A small-molecule ligand and the protein it binds are described below.
Small molecule (SMILES): CC(=O)N[C@H]1[C@H](O[C@H]2[C@H](O)[C@@H](NC(C)=O)CO[C@@H]2CO[C@@H]2O[C@@H](C)[C@@H](O)[C@@H](O)[C@@H]2O)O[C@H](CO)[C@@H](O)[C@@H]1O

Binding-site contacts:
Ligand atom O5 contacts residue PHE58 of chain 1.A at 3.5 Å.
Ligand atom O4 contacts residue TYR25 of chain 1.A at 4.0 Å.
Ligand atom C5 contacts residue ASN43 of chain 1.A at 3.7 Å.
Ligand atom C4 contacts residue TYR25 of chain 1.A at 4.0 Å (hydrophobic).
Ligand atom O2 contacts residue PHE58 of chain 1.A at 3.2 Å.
Ligand atom C3 contacts residue GLY27 of chain 1.A at 3.5 Å.
Ligand atom C7 contacts residue ASN43 of chain 1.A at 3.8 Å.
Ligand atom C2 contacts residue ASN43 of chain 1.A at 2.7 Å.
Ligand atom C7 contacts residue GLY27 of chain 1.A at 3.6 Å.
Ligand atom C1 contacts residue SER28 of chain 1.A at 4.3 Å.
Ligand atom C8 contacts residue ILE29 of chain 1.A at 3.6 Å (hydrophobic).
Ligand atom C6 contacts residue PHE58 of chain 1.A at 3.6 Å (hydrophobic).
Ligand atom O3 contacts residue GLY27 of chain 1.A at 3.6 Å.
Ligand atom C8 contacts residue PRO60 of chain 1.A at 3.5 Å (hydrophobic).
Ligand atom O5 contacts residue TYR25 of chain 1.A at 4.0 Å.
Ligand atom C5 contacts residue PHE58 of chain 1.A at 3.6 Å (hydrophobic).
Ligand atom C3 contacts residue TYR25 of chain 1.A at 3.5 Å (hydrophobic).
Ligand atom N2 contacts residue TYR25 of chain 1.A at 4.1 Å.
Ligand atom C1 contacts residue PHE58 of chain 1.A at 4.3 Å (hydrophobic).
Ligand atom C7 contacts residue ILE29 of chain 1.A at 4.2 Å (hydrophobic).
Ligand atom C8 contacts residue TYR25 of chain 1.A at 4.0 Å (hydrophobic).
Ligand atom C8 contacts residue GLY27 of chain 1.A at 3.5 Å.
Ligand atom N2 contacts residue SER28 of chain 1.A at 3.8 Å.
Ligand atom C8 contacts residue PHE58 of chain 1.A at 3.8 Å (hydrophobic).
Ligand atom C2 contacts residue TYR25 of chain 1.A at 4.0 Å (hydrophobic).
Ligand atom O7 contacts residue TYR25 of chain 1.A at 3.0 Å.
Ligand atom O7 contacts residue ASN43 of chain 1.A at 3.8 Å.
Ligand atom N2 contacts residue ASN43 of chain 1.A at 3.2 Å (h-bond).
Ligand atom C3 contacts residue ASN43 of chain 1.A at 4.0 Å.
Ligand atom C2 contacts residue PHE58 of chain 1.A at 4.4 Å (hydrophobic).
Ligand atom C5 contacts residue TYR25 of chain 1.A at 3.5 Å (hydrophobic).
Ligand atom C7 contacts residue TYR25 of chain 1.A at 3.7 Å (hydrophobic).
Ligand atom N2 contacts residue GLY27 of chain 1.A at 2.8 Å (h-bond).
Ligand atom C1 contacts residue TYR25 of chain 1.A at 3.7 Å (hydrophobic).
Ligand atom O5 contacts residue ASN43 of chain 1.A at 2.4 Å (h-bond).
Ligand atom C8 contacts residue SER28 of chain 1.A at 4.2 Å.
Ligand atom C8 contacts residue SER59 of chain 1.A at 3.5 Å.
Ligand atom C2 contacts residue GLY27 of chain 1.A at 3.7 Å.
Ligand atom C4 contacts residue ASN43 of chain 1.A at 4.3 Å.
Ligand atom C1 contacts residue ASN43 of chain 1.A at 1.4 Å.

Sequence of chain 1.A:
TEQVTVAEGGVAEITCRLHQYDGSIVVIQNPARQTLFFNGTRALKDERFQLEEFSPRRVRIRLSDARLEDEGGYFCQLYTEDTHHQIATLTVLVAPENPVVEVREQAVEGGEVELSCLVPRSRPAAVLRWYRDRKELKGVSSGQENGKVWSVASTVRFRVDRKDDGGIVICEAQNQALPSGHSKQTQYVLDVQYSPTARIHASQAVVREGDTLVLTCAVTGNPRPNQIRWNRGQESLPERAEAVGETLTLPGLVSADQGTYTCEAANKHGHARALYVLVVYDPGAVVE